Binding-site contacts:
Ligand atom PG contacts residue VAL26 of chain 1.EC at 3.3 Å.
Ligand atom N3 contacts residue ARG160 of chain 1.EC at 3.3 Å (salt-bridge).
Ligand atom O6 contacts residue LYS157 of chain 1.EC at 3.6 Å.
Ligand atom C6 contacts residue GLY212 of chain 1.EC at 3.6 Å.
Ligand atom PB contacts residue VAL26 of chain 1.EC at 3.3 Å.
Ligand atom O6 contacts residue GLY212 of chain 1.EC at 2.5 Å (h-bond).
Ligand atom O3A contacts residue SER31 of chain 1.EC at 3.6 Å (h-bond).
Ligand atom O2G contacts residue LYS30 of chain 1.EC at 3.0 Å (salt-bridge).
Ligand atom PB contacts residue GLY29 of chain 1.EC at 3.3 Å.
Ligand atom C6 contacts residue LEU213 of chain 1.EC at 3.4 Å (hydrophobic).
Ligand atom O1A contacts residue THR32 of chain 1.EC at 2.4 Å (h-bond).
Ligand atom O1G contacts residue THR67 of chain 1.EC at 2.9 Å (h-bond).
Ligand atom O2A contacts residue GLY29 of chain 1.EC at 3.1 Å (h-bond).
Ligand atom O2B contacts residue GLY29 of chain 1.EC at 2.9 Å (h-bond).
Ligand atom O2B contacts residue VAL26 of chain 1.EC at 2.9 Å (h-bond).
Ligand atom O1G contacts residue VAL26 of chain 1.EC at 3.5 Å (h-bond).
Ligand atom O6 contacts residue SER211 of chain 1.EC at 2.5 Å (h-bond).
Ligand atom O6 contacts residue LEU213 of chain 1.EC at 3.0 Å (h-bond).
Ligand atom O2G contacts residue VAL26 of chain 1.EC at 2.4 Å (h-bond).
Ligand atom N1 contacts residue ASP159 of chain 1.EC at 3.1 Å (salt-bridge).
Ligand atom O2B contacts residue HIS28 of chain 1.EC at 2.4 Å (h-bond).
Ligand atom O3G contacts residue THR67 of chain 1.EC at 2.5 Å (h-bond).
Ligand atom C5 contacts residue LYS157 of chain 1.EC at 3.6 Å.
Ligand atom O2B contacts residue ASP27 of chain 1.EC at 3.1 Å.
Ligand atom C6 contacts residue SER211 of chain 1.EC at 3.4 Å.
Ligand atom O3G contacts residue LYS30 of chain 1.EC at 3.6 Å.
Ligand atom C3B contacts residue VAL26 of chain 1.EC at 3.3 Å (hydrophobic).
Ligand atom O1B contacts residue SER31 of chain 1.EC at 3.5 Å (h-bond).
Ligand atom PG contacts residue THR67 of chain 1.EC at 3.3 Å.
Ligand atom O2G contacts residue HIS25 of chain 1.EC at 3.3 Å (h-bond).
Ligand atom O1B contacts residue LYS30 of chain 1.EC at 2.4 Å (salt-bridge).
Ligand atom O1B contacts residue GLY29 of chain 1.EC at 2.8 Å (h-bond).
Ligand atom C5' contacts residue ARG53 of chain 1.EC at 3.4 Å.
Ligand atom PB contacts residue LYS30 of chain 1.EC at 3.7 Å.
Ligand atom O3G contacts residue SER31 of chain 1.EC at 2.8 Å (h-bond).
Ligand atom C6 contacts residue LYS157 of chain 1.EC at 3.6 Å.
Ligand atom C2 contacts residue ARG160 of chain 1.EC at 3.5 Å.
Ligand atom N2 contacts residue ARG160 of chain 1.EC at 3.0 Å (salt-bridge).
Ligand atom N1 contacts residue SER211 of chain 1.EC at 3.6 Å.
Ligand atom O1G contacts residue ILE66 of chain 1.EC at 3.1 Å.

Sequence of chain 1.EC:
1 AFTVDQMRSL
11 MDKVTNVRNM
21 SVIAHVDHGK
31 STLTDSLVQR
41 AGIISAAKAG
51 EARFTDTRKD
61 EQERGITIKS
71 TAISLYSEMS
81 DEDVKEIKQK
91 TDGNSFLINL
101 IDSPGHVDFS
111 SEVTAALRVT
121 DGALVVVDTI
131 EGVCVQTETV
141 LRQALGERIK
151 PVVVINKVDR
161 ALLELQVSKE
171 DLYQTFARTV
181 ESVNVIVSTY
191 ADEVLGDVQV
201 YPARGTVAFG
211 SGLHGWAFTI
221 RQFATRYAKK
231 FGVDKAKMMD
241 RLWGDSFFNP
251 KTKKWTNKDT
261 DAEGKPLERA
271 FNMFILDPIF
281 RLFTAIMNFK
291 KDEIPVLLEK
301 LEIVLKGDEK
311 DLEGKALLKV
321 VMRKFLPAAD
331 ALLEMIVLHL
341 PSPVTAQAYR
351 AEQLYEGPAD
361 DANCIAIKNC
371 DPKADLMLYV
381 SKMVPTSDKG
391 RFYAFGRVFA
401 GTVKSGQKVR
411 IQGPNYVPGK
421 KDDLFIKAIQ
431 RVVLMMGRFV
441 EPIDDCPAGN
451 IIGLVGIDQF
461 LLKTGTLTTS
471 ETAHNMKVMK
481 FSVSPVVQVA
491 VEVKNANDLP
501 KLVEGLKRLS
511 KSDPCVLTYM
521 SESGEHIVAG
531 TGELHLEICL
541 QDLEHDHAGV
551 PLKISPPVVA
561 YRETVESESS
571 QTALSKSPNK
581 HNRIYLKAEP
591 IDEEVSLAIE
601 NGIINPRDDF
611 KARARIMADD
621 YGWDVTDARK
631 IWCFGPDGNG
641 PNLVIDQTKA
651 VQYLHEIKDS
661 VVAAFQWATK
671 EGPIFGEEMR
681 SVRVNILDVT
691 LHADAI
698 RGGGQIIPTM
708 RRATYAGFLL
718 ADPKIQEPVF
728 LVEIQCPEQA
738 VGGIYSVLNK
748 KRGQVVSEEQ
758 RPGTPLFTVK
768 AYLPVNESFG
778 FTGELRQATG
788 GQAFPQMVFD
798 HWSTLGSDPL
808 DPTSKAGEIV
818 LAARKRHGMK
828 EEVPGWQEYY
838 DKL

A small-molecule ligand and the protein it binds are described below.
Small molecule (SMILES): Nc1nc2c(ncn2[C@@H]2O[C@H](CO[P](=O)(O)O[P](=O)(O)CP(=O)(O)O)[C@@H](O)[C@H]2O)c(=O)[nH]1